The protein below binds the small molecule below.
Small molecule (SMILES): CC(=O)N[C@@H]1[C@@H](O)[C@H](O)[C@@H](CO)O[C@H]1O

Binding-site contacts:
Ligand atom C2 contacts residue ASN237 of chain 2.E at 4.5 Å.
Ligand atom C8 contacts residue ALA239 of chain 2.E at 4.1 Å (hydrophobic).
Ligand atom C8 contacts residue ASN166 of chain 2.E at 3.4 Å.
Ligand atom N2 contacts residue ASN166 of chain 2.E at 2.7 Å (h-bond).
Ligand atom C1 contacts residue ASN166 of chain 2.E at 1.4 Å.
Ligand atom O7 contacts residue ASN237 of chain 2.E at 3.4 Å (h-bond).
Ligand atom C3 contacts residue ASN166 of chain 2.E at 3.6 Å.
Ligand atom C8 contacts residue ASN237 of chain 2.E at 3.3 Å.
Ligand atom C1 contacts residue THR168 of chain 2.E at 4.2 Å.
Ligand atom C7 contacts residue ASN166 of chain 2.E at 3.4 Å.
Ligand atom C3 contacts residue ASN237 of chain 2.E at 4.0 Å.
Ligand atom C5 contacts residue THR168 of chain 2.E at 4.3 Å.
Ligand atom O5 contacts residue THR168 of chain 2.E at 4.3 Å.
Ligand atom C5 contacts residue ASN166 of chain 2.E at 3.7 Å.
Ligand atom C7 contacts residue ASN237 of chain 2.E at 3.0 Å.
Ligand atom C2 contacts residue ASN166 of chain 2.E at 2.3 Å.
Ligand atom C4 contacts residue ASN166 of chain 2.E at 4.2 Å.
Ligand atom N2 contacts residue ASN237 of chain 2.E at 3.2 Å (h-bond).
Ligand atom O5 contacts residue ASN166 of chain 2.E at 2.4 Å (h-bond).
Ligand atom C8 contacts residue ASP238 of chain 2.E at 4.5 Å.
Ligand atom O3 contacts residue ASN237 of chain 2.E at 4.2 Å.

Sequence of chain 2.E:
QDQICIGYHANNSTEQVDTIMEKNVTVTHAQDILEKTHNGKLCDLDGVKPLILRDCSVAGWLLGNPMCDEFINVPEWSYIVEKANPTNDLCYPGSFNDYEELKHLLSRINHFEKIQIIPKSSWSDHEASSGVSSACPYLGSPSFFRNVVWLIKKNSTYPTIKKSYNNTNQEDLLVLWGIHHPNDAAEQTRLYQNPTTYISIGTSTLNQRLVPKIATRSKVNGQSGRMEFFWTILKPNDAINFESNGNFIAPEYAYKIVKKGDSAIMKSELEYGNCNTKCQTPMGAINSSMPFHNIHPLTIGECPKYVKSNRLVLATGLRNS